Sequence of chain 1.G:
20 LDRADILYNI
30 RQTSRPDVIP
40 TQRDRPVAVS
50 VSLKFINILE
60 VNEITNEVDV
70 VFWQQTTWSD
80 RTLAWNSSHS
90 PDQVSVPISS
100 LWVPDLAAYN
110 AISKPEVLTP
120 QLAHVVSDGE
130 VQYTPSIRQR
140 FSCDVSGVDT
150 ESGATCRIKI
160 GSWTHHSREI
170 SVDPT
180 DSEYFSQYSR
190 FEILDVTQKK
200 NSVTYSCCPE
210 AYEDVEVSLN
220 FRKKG

Sequence of chain 1.F:
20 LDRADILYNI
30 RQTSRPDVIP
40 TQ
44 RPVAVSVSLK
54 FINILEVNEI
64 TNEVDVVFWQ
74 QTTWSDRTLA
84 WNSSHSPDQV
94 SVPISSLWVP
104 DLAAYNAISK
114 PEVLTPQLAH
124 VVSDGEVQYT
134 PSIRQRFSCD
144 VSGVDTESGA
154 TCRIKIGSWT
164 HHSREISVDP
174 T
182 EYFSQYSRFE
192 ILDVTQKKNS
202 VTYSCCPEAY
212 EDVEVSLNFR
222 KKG

Binding-site contacts:
Ligand atom C5 contacts residue THR133 of chain 1.G at 3.9 Å.
Ligand atom C4 contacts residue HIS123 of chain 1.G at 3.3 Å.
Ligand atom BR1 contacts residue GLN131 of chain 1.G at 3.1 Å.
Ligand atom N1 contacts residue THR163 of chain 1.F at 4.0 Å.
Ligand atom C1 contacts residue TRP162 of chain 1.F at 3.5 Å (hydrophobic).
Ligand atom C9 contacts residue TRP162 of chain 1.F at 3.7 Å (hydrophobic).
Ligand atom N2 contacts residue TRP162 of chain 1.F at 3.6 Å (h-bond).
Ligand atom C7 contacts residue TRP72 of chain 1.G at 3.5 Å (hydrophobic).
Ligand atom C7 contacts residue TRP162 of chain 1.F at 3.5 Å (hydrophobic).
Ligand atom C4 contacts residue CYS207 of chain 1.F at 4.2 Å (hydrophobic).
Ligand atom C1 contacts residue THR133 of chain 1.G at 3.7 Å.
Ligand atom C4 contacts residue GLN131 of chain 1.G at 3.7 Å.
Ligand atom BR1 contacts residue HIS123 of chain 1.G at 3.5 Å.
Ligand atom C6 contacts residue TRP162 of chain 1.F at 3.3 Å (hydrophobic).
Ligand atom C3 contacts residue TRP162 of chain 1.F at 4.1 Å (hydrophobic).
Ligand atom C2 contacts residue TRP162 of chain 1.F at 3.5 Å (hydrophobic).
Ligand atom N1 contacts residue TRP162 of chain 1.F at 4.0 Å.
Ligand atom C3 contacts residue HIS123 of chain 1.G at 4.1 Å.
Ligand atom C5 contacts residue HIS123 of chain 1.G at 3.9 Å.
Ligand atom C9 contacts residue TYR211 of chain 1.F at 3.6 Å (hydrophobic).
Ligand atom C8 contacts residue TYR211 of chain 1.F at 3.3 Å (hydrophobic).
Ligand atom C7 contacts residue TYR108 of chain 1.F at 3.3 Å (hydrophobic).
Ligand atom BR1 contacts residue THR133 of chain 1.G at 4.0 Å.
Ligand atom C10 contacts residue TRP162 of chain 1.F at 4.2 Å (hydrophobic).
Ligand atom C8 contacts residue SER161 of chain 1.F at 3.9 Å.
Ligand atom BR1 contacts residue ALA122 of chain 1.G at 4.2 Å.
Ligand atom C8 contacts residue TYR204 of chain 1.F at 4.0 Å (hydrophobic).
Ligand atom C8 contacts residue TYR108 of chain 1.F at 3.1 Å (hydrophobic).
Ligand atom C9 contacts residue TYR204 of chain 1.F at 3.8 Å (hydrophobic).
Ligand atom N3 contacts residue SER161 of chain 1.F at 3.8 Å.
Ligand atom N1 contacts residue THR133 of chain 1.G at 3.4 Å.
Ligand atom C3 contacts residue CYS207 of chain 1.F at 3.8 Å (hydrophobic).
Ligand atom BR1 contacts residue TYR132 of chain 1.G at 4.0 Å.
Ligand atom C3 contacts residue CYS206 of chain 1.F at 3.7 Å (hydrophobic).
Ligand atom C10 contacts residue TYR204 of chain 1.F at 4.2 Å (hydrophobic).
Ligand atom N3 contacts residue TYR108 of chain 1.F at 2.4 Å (h-bond).
Ligand atom N3 contacts residue TRP162 of chain 1.F at 3.1 Å (h-bond).
Ligand atom C6 contacts residue TRP72 of chain 1.G at 4.0 Å (hydrophobic).
Ligand atom C8 contacts residue TRP162 of chain 1.F at 3.2 Å (hydrophobic).
Ligand atom C10 contacts residue CYS206 of chain 1.F at 3.9 Å (hydrophobic).

A small-molecule ligand and the protein it binds are described below.
Small molecule (SMILES): Brc1ccc(N2CCCNCC2)cn1